Sequence of chain 1.N:
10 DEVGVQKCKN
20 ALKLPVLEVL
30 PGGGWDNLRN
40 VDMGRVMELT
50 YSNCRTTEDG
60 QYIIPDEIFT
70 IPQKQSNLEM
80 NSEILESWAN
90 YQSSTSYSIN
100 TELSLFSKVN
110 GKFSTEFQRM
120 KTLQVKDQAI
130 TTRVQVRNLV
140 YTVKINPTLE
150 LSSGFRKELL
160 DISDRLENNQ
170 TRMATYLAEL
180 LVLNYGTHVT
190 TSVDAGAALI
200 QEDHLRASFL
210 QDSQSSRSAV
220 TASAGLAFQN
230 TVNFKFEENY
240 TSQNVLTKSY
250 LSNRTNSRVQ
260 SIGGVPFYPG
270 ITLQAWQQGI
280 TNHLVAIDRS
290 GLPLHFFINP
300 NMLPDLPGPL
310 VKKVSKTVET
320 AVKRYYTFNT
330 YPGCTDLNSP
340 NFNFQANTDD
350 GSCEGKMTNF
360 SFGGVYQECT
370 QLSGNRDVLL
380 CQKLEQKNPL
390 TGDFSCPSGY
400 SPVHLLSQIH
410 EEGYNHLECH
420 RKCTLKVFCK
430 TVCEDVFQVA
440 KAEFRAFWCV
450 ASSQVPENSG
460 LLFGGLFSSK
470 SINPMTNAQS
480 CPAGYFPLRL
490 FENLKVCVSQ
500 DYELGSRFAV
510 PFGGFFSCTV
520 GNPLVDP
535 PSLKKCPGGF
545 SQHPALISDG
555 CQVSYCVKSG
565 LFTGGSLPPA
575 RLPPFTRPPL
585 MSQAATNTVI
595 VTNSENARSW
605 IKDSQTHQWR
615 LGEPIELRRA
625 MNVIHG

Binding-site contacts:
Ligand atom O5 contacts residue ASN168 of chain 1.N at 2.4 Å (h-bond).
Ligand atom O7 contacts residue ASN168 of chain 1.N at 3.1 Å (h-bond).
Ligand atom C5 contacts residue ASN168 of chain 1.N at 3.7 Å.
Ligand atom C4 contacts residue ASN168 of chain 1.N at 4.2 Å.
Ligand atom C2 contacts residue ASN168 of chain 1.N at 2.5 Å.
Ligand atom C8 contacts residue LEU416 of chain 1.M at 4.0 Å (hydrophobic).
Ligand atom C7 contacts residue LEU416 of chain 1.M at 3.9 Å (hydrophobic).
Ligand atom O3 contacts residue LEU416 of chain 1.M at 3.8 Å.
Ligand atom C7 contacts residue ASN168 of chain 1.N at 3.2 Å.
Ligand atom O7 contacts residue LEU416 of chain 1.M at 3.9 Å.
Ligand atom N2 contacts residue ASN168 of chain 1.N at 2.9 Å (h-bond).
Ligand atom C8 contacts residue ASP434 of chain 1.M at 4.0 Å.
Ligand atom C8 contacts residue ASN168 of chain 1.N at 4.4 Å.
Ligand atom C1 contacts residue ASN168 of chain 1.N at 1.4 Å.
Ligand atom N2 contacts residue LEU416 of chain 1.M at 4.2 Å.
Ligand atom C3 contacts residue ASN168 of chain 1.N at 3.8 Å.

A small-molecule ligand and the protein it binds are described below.
Small molecule (SMILES): CC(=O)N[C@@H]1[C@@H](O)[C@H](O)[C@@H](CO)O[C@H]1O

Sequence of chain 1.M:
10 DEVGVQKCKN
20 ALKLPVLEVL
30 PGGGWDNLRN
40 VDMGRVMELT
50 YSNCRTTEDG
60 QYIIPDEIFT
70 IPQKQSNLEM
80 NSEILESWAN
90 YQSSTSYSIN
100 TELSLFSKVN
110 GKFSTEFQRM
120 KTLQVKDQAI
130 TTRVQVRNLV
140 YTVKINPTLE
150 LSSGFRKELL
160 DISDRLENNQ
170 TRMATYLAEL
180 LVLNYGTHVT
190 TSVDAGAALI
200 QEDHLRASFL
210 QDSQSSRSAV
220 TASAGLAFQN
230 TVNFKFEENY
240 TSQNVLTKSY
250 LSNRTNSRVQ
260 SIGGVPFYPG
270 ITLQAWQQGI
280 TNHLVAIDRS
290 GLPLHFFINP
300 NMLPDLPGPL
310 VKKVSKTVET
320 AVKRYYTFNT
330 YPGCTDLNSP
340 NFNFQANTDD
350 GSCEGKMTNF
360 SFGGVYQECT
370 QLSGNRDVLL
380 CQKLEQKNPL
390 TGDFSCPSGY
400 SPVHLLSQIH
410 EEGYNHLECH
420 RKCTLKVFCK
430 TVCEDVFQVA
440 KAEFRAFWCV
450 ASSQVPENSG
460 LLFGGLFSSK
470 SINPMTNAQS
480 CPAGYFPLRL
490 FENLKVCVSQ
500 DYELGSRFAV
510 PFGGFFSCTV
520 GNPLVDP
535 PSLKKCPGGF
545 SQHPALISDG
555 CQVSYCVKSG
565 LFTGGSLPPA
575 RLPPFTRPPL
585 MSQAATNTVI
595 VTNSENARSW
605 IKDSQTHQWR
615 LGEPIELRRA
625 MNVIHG